Binding-site contacts:
Ligand atom C13 contacts residue TYR92 of chain 1.E at 3.3 Å (hydrophobic).
Ligand atom C4 contacts residue LEU117 of chain 1.A at 3.4 Å (hydrophobic).
Ligand atom C19 contacts residue TRP54 of chain 1.A at 3.6 Å (hydrophobic).
Ligand atom C6 contacts residue GLN115 of chain 1.A at 3.0 Å.
Ligand atom O2 contacts residue TRP54 of chain 1.A at 3.9 Å.
Ligand atom O1 contacts residue TRP54 of chain 1.A at 3.9 Å.
Ligand atom C6 contacts residue LEU117 of chain 1.A at 3.8 Å (hydrophobic).
Ligand atom C4 contacts residue CYS187 of chain 1.E at 3.4 Å (hydrophobic).
Ligand atom C20 contacts residue TYR92 of chain 1.E at 3.0 Å (hydrophobic).
Ligand atom C10 contacts residue TRP54 of chain 1.A at 3.5 Å (hydrophobic).
Ligand atom C2 contacts residue CYS187 of chain 1.E at 3.5 Å (hydrophobic).
Ligand atom O1 contacts residue CYS187 of chain 1.E at 3.6 Å.
Ligand atom C3 contacts residue CYS187 of chain 1.E at 3.6 Å (hydrophobic).
Ligand atom C7 contacts residue LEU117 of chain 1.A at 3.7 Å (hydrophobic).
Ligand atom C2 contacts residue LEU117 of chain 1.A at 3.5 Å (hydrophobic).
Ligand atom C15 contacts residue TYR92 of chain 1.E at 3.2 Å (hydrophobic).
Ligand atom C7 contacts residue CYS187 of chain 1.E at 4.0 Å (hydrophobic).
Ligand atom O2 contacts residue TYR185 of chain 1.E at 3.7 Å.
Ligand atom C8 contacts residue CYS187 of chain 1.E at 4.0 Å (hydrophobic).
Ligand atom C5 contacts residue CYS188 of chain 1.E at 4.0 Å (hydrophobic).
Ligand atom C2 contacts residue CYS188 of chain 1.E at 3.7 Å (hydrophobic).
Ligand atom C8 contacts residue TRP146 of chain 1.E at 3.8 Å (hydrophobic).
Ligand atom C12 contacts residue SER145 of chain 1.E at 4.0 Å.
Ligand atom C12 contacts residue TYR192 of chain 1.E at 3.5 Å (hydrophobic).
Ligand atom C12 contacts residue TRP146 of chain 1.E at 3.6 Å (hydrophobic).
Ligand atom C22 contacts residue TRP146 of chain 1.E at 3.6 Å (hydrophobic).
Ligand atom C1 contacts residue CYS187 of chain 1.E at 3.3 Å (hydrophobic).
Ligand atom C16 contacts residue TYR185 of chain 1.E at 3.9 Å (hydrophobic).
Ligand atom C15 contacts residue TYR192 of chain 1.E at 3.8 Å (hydrophobic).
Ligand atom C14 contacts residue TRP146 of chain 1.E at 3.8 Å (hydrophobic).
Ligand atom C1 contacts residue LEU117 of chain 1.A at 3.3 Å (hydrophobic).
Ligand atom C15 contacts residue TYR185 of chain 1.E at 3.9 Å (hydrophobic).
Ligand atom C3 contacts residue LEU117 of chain 1.A at 3.9 Å (hydrophobic).
Ligand atom C13 contacts residue TYR185 of chain 1.E at 4.0 Å (hydrophobic).
Ligand atom C18 contacts residue TYR92 of chain 1.E at 4.0 Å (hydrophobic).
Ligand atom C5 contacts residue LEU117 of chain 1.A at 3.7 Å (hydrophobic).
Ligand atom C11 contacts residue TYR185 of chain 1.E at 3.9 Å (hydrophobic).
Ligand atom C5 contacts residue GLN115 of chain 1.A at 3.3 Å.
Ligand atom C21 contacts residue LEU37 of chain 1.A at 3.9 Å (hydrophobic).
Ligand atom C21 contacts residue TYR92 of chain 1.E at 3.7 Å (hydrophobic).

Sequence of chain 1.A:
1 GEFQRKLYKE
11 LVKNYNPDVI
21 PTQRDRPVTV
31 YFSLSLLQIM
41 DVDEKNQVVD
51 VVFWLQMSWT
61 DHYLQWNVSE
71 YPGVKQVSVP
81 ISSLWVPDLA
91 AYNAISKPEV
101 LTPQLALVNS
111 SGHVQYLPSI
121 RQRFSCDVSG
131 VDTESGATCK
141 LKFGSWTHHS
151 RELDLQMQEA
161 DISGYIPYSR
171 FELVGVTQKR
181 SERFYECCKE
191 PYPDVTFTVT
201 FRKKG

Sequence of chain 1.E:
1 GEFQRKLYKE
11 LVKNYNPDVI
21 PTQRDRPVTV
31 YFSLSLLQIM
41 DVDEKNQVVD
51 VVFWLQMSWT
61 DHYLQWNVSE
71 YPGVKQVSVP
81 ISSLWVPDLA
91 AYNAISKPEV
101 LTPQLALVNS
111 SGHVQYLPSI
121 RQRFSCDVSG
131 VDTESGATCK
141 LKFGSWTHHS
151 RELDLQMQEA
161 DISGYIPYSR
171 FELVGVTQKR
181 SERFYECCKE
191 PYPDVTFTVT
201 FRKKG

The protein below binds the small molecule below.
Small molecule (SMILES): CN1[C@@H](CC(=O)c2ccccc2)CCC[C@H]1C[C@H](O)c1ccccc1